Binding-site contacts:
Ligand atom O7 contacts residue THR312 of chain 1.B at 4.0 Å.
Ligand atom C7 contacts residue ASN283 of chain 1.B at 3.3 Å.
Ligand atom O5 contacts residue ILE281 of chain 1.B at 3.6 Å.
Ligand atom C1 contacts residue ILE281 of chain 1.B at 3.7 Å (hydrophobic).
Ligand atom C1 contacts residue ASN283 of chain 1.B at 1.4 Å.
Ligand atom N2 contacts residue ASN283 of chain 1.B at 2.8 Å (h-bond).
Ligand atom C7 contacts residue SER311 of chain 1.B at 3.8 Å.
Ligand atom O7 contacts residue SER311 of chain 1.B at 3.2 Å (h-bond).
Ligand atom O7 contacts residue ASN283 of chain 1.B at 3.5 Å (h-bond).
Ligand atom C8 contacts residue MET310 of chain 1.B at 4.1 Å (hydrophobic).
Ligand atom O6 contacts residue ARG558 of chain 1.B at 3.9 Å.
Ligand atom C2 contacts residue ASN283 of chain 1.B at 2.3 Å.
Ligand atom O5 contacts residue ASN283 of chain 1.B at 2.3 Å (h-bond).
Ligand atom C5 contacts residue ASN283 of chain 1.B at 3.7 Å.
Ligand atom C8 contacts residue ASN283 of chain 1.B at 3.9 Å.
Ligand atom C4 contacts residue ASN283 of chain 1.B at 4.2 Å.
Ligand atom C5 contacts residue ILE281 of chain 1.B at 4.2 Å (hydrophobic).
Ligand atom C8 contacts residue SER311 of chain 1.B at 4.1 Å.
Ligand atom C8 contacts residue TYR284 of chain 1.B at 4.3 Å (hydrophobic).
Ligand atom C6 contacts residue ARG558 of chain 1.B at 4.0 Å.
Ligand atom C3 contacts residue ASN283 of chain 1.B at 3.7 Å.

This small molecule binds to this protein.
Small molecule (SMILES): CC(=O)N[C@@H]1[C@@H](O)[C@H](O)[C@@H](CO)O[C@H]1O

Sequence of chain 1.B:
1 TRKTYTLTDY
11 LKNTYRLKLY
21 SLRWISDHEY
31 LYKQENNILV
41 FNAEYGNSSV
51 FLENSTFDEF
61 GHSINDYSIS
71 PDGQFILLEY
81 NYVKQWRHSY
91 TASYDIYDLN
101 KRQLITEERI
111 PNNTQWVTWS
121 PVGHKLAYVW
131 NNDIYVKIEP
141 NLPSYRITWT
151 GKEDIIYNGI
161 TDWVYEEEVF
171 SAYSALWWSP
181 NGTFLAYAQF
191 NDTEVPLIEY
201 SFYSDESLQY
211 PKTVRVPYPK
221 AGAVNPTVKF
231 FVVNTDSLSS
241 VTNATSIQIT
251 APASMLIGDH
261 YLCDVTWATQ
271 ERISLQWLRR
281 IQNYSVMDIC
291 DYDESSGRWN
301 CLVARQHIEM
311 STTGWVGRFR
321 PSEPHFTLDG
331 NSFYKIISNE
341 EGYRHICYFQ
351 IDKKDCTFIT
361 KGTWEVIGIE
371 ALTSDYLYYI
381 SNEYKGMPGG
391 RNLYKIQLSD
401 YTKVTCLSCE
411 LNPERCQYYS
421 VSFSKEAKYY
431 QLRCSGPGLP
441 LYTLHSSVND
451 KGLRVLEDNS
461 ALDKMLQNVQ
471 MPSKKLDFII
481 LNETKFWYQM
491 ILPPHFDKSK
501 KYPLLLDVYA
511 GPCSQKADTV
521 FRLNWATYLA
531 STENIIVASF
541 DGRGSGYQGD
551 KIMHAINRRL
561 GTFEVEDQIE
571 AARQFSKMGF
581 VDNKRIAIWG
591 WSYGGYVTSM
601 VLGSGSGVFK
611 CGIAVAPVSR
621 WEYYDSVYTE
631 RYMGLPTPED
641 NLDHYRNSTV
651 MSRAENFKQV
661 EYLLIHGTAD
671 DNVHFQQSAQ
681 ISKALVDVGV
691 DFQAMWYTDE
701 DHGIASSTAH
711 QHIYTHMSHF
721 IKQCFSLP